Binding-site contacts:
Ligand atom OXT contacts residue MPD1 of chain 2.CB at 3.6 Å.
Ligand atom CA contacts residue PRO51 of chain 2.C at 4.5 Å (hydrophobic).
Ligand atom O contacts residue LEU31 of chain 2.C at 3.8 Å.
Ligand atom C contacts residue PRO53 of chain 2.C at 4.5 Å (hydrophobic).
Ligand atom OXT contacts residue PRO52 of chain 2.C at 4.1 Å.
Ligand atom OXT contacts residue PHE39 of chain 2.C at 3.8 Å.
Ligand atom O contacts residue PRO52 of chain 2.C at 4.3 Å.
Ligand atom C contacts residue PHE39 of chain 2.C at 4.2 Å (hydrophobic).
Ligand atom N contacts residue MPD1 of chain 2.CB at 3.8 Å.
Ligand atom O contacts residue PRO53 of chain 2.C at 4.3 Å.
Ligand atom O contacts residue PHE39 of chain 2.C at 3.6 Å.
Ligand atom O contacts residue GLU29 of chain 2.C at 4.4 Å.
Ligand atom CA contacts residue PRO53 of chain 2.C at 4.3 Å (hydrophobic).
Ligand atom OXT contacts residue PRO51 of chain 2.C at 3.3 Å (h-bond).
Ligand atom CA contacts residue GLU29 of chain 2.C at 4.2 Å.
Ligand atom N contacts residue PRO52 of chain 2.C at 4.4 Å.
Ligand atom N contacts residue LEU31 of chain 2.C at 4.4 Å.
Ligand atom OXT contacts residue THR50 of chain 2.C at 4.0 Å.
Ligand atom C contacts residue PRO52 of chain 2.C at 3.7 Å (hydrophobic).
Ligand atom C contacts residue PRO51 of chain 2.C at 3.9 Å (hydrophobic).
Ligand atom CA contacts residue PRO52 of chain 2.C at 3.2 Å (hydrophobic).

A small-molecule ligand and the protein it binds are described below.
Small molecule (SMILES): NCC(=O)O

Sequence of chain 2.C:
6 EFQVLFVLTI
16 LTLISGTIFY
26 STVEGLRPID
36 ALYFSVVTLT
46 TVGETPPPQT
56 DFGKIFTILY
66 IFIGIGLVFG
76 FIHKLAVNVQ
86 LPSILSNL